Sequence of chain 17.C:
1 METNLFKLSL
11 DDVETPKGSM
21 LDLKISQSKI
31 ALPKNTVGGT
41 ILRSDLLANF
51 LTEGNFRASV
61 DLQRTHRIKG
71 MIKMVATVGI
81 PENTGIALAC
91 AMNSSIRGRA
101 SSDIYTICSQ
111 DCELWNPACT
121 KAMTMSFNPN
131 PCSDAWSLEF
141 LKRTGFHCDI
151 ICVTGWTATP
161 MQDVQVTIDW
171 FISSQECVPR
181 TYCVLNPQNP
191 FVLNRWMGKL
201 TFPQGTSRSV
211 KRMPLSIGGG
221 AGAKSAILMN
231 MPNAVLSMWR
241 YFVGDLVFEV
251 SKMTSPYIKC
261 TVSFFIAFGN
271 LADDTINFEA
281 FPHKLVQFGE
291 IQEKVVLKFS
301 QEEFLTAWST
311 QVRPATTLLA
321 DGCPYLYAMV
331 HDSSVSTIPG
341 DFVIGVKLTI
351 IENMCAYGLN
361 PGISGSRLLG

This protein binds this small molecule.
Small molecule (SMILES): Nc1ccn([C@@H]2O[C@H](CO[P](=O)(O)O[C@H]3[C@@H](O)[C@H](n4ccc(=O)[nH]c4=O)O[C@@H]3CO[P](=O)(O)O[C@H]3[C@@H](O)[C@H](n4ccc(N)nc4=O)O[C@@H]3CO[P](=O)(O)O[C@H]3[C@@H](O)[C@H](n4ccc(=O)[nH]c4=O)O[C@@H]3CO[P](=O)(O)O[C@H]3[C@@H](O)[C@H](n4cnc5c(=O)nc(N)[nH]c54)O[C@@H]3CO[P](=O)(O)O[C@H]3[C@@H](O)[C@H](n4cnc5c(N)ncnc54)O[C@@H]3CO)[C@@H](O)[C@H]2O)c(=O)n1

Binding-site contacts:
Ligand atom C2 contacts residue ARG180 of chain 51.C at 3.6 Å.
Ligand atom OP1 contacts residue SER126 of chain 51.C at 2.8 Å (h-bond).
Ligand atom C1' contacts residue ARG180 of chain 51.C at 3.7 Å.
Ligand atom O3' contacts residue THR3 of chain 17.C at 3.8 Å.
Ligand atom O4' contacts residue MET1 of chain 17.C at 3.7 Å.
Ligand atom OP1 contacts residue THR124 of chain 51.C at 4.0 Å.
Ligand atom C4' contacts residue MET1 of chain 17.C at 3.9 Å (hydrophobic).
Ligand atom P contacts residue SER126 of chain 51.C at 3.7 Å.
Ligand atom C1' contacts residue PRO190 of chain 51.C at 3.9 Å (hydrophobic).
Ligand atom O4' contacts residue PRO190 of chain 51.C at 3.2 Å.
Ligand atom O5' contacts residue LYS7 of chain 17.C at 3.4 Å (salt-bridge).
Ligand atom O2' contacts residue MET1 of chain 17.C at 3.2 Å (h-bond).
Ligand atom OP1 contacts residue ASN4 of chain 17.C at 3.5 Å.
Ligand atom O2' contacts residue ARG180 of chain 51.C at 3.9 Å.
Ligand atom C5 contacts residue ILE350 of chain 51.C at 3.6 Å (hydrophobic).
Ligand atom OP1 contacts residue THR3 of chain 17.C at 2.9 Å (h-bond).
Ligand atom N6 contacts residue ILE350 of chain 51.C at 4.0 Å.
Ligand atom C6 contacts residue ILE350 of chain 51.C at 3.8 Å (hydrophobic).
Ligand atom OP1 contacts residue THR124 of chain 51.C at 3.8 Å.
Ligand atom C4' contacts residue GLU2 of chain 17.C at 3.5 Å.
Ligand atom N7 contacts residue ILE350 of chain 51.C at 3.8 Å.
Ligand atom C4' contacts residue SER126 of chain 51.C at 3.4 Å.
Ligand atom O2' contacts residue MET125 of chain 51.C at 3.6 Å.
Ligand atom O4' contacts residue ARG180 of chain 51.C at 4.0 Å.
Ligand atom N3 contacts residue ARG180 of chain 51.C at 4.0 Å.
Ligand atom C2 contacts residue VAL192 of chain 51.C at 3.7 Å (hydrophobic).
Ligand atom P contacts residue THR3 of chain 17.C at 3.9 Å.
Ligand atom C4 contacts residue VAL192 of chain 51.C at 3.9 Å (hydrophobic).
Ligand atom OP2 contacts residue LYS7 of chain 17.C at 2.6 Å (salt-bridge).
Ligand atom O3' contacts residue GLU2 of chain 17.C at 3.6 Å.
Ligand atom O2' contacts residue SER126 of chain 51.C at 3.6 Å (h-bond).
Ligand atom C5' contacts residue THR124 of chain 51.C at 3.5 Å.
Ligand atom N6 contacts residue THR349 of chain 51.C at 3.9 Å.
Ligand atom C5' contacts residue SER126 of chain 51.C at 3.9 Å.
Ligand atom N3 contacts residue VAL192 of chain 51.C at 3.4 Å.
Ligand atom O3' contacts residue SER126 of chain 51.C at 3.3 Å.
Ligand atom C4' contacts residue THR124 of chain 51.C at 3.6 Å.
Ligand atom OP1 contacts residue LYS7 of chain 17.C at 3.4 Å (salt-bridge).
Ligand atom C5' contacts residue GLU2 of chain 17.C at 3.2 Å.
Ligand atom P contacts residue LYS7 of chain 17.C at 3.2 Å.

Sequence of chain 51.C:
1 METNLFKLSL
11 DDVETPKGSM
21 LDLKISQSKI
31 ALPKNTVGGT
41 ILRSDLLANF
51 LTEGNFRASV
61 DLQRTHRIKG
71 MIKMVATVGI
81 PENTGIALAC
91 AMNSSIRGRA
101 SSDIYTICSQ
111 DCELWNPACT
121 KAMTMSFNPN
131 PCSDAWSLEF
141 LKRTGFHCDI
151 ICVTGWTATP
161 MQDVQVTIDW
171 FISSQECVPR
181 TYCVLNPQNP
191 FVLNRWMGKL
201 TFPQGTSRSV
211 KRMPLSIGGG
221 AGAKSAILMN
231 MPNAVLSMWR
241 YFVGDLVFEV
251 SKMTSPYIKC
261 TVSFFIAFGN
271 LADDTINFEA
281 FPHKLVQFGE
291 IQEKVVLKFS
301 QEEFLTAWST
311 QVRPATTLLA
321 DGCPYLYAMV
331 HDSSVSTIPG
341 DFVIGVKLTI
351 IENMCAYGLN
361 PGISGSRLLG